This small molecule binds to this protein.
Small molecule (SMILES): Nc1nc2c(ncn2[C@@H]2O[C@H](CO[P](=O)(O)O[P](=O)(O)NP(=O)(O)O)[C@@H](O)[C@H]2O)c(=O)[nH]1

Sequence of chain 1.B:
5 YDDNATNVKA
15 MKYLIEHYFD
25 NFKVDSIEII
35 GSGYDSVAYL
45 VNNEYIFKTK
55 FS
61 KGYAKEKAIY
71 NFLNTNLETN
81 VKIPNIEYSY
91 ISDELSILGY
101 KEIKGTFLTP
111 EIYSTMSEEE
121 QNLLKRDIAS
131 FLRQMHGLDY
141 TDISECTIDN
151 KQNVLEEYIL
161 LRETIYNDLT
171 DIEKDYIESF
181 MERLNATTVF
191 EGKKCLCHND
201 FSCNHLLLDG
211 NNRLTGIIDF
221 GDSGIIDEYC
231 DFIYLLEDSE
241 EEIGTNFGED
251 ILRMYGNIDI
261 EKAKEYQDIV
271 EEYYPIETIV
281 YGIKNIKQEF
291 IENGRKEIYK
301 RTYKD

Binding-site contacts:
Ligand atom PB contacts residue MG1 of chain 1.K at 3.7 Å.
Ligand atom O2G contacts residue MG1 of chain 1.K at 2.0 Å.
Ligand atom N2 contacts residue ILE103 of chain 1.B at 3.2 Å (h-bond).
Ligand atom O2B contacts residue MG1 of chain 1.K at 3.6 Å.
Ligand atom N3B contacts residue MG1 of chain 1.K at 3.3 Å.
Ligand atom O2B contacts residue ASP219 of chain 1.B at 2.8 Å (salt-bridge).
Ligand atom O2G contacts residue ASP219 of chain 1.B at 3.0 Å (salt-bridge).
Ligand atom O2G contacts residue HIS205 of chain 1.B at 3.5 Å (h-bond).
Ligand atom O2A contacts residue LYS52 of chain 1.B at 2.9 Å (salt-bridge).
Ligand atom C4 contacts residue ILE50 of chain 1.B at 3.7 Å (hydrophobic).
Ligand atom O3A contacts residue MG1 of chain 1.K at 3.6 Å.
Ligand atom N3 contacts residue PHE107 of chain 1.B at 3.6 Å.
Ligand atom O1A contacts residue MG1 of chain 1.K at 2.0 Å.
Ligand atom O1A contacts residue HIS205 of chain 1.B at 3.4 Å (h-bond).
Ligand atom C2 contacts residue ILE103 of chain 1.B at 3.5 Å (hydrophobic).
Ligand atom O2B contacts residue LYS52 of chain 1.B at 3.1 Å (salt-bridge).
Ligand atom N7 contacts residue TYR100 of chain 1.B at 2.7 Å (h-bond).
Ligand atom O2A contacts residue ASP219 of chain 1.B at 3.2 Å.
Ligand atom C8 contacts residue TYR100 of chain 1.B at 3.4 Å (hydrophobic).
Ligand atom N1 contacts residue GLU102 of chain 1.B at 3.7 Å.
Ligand atom O2B contacts residue MG1 of chain 1.L at 2.2 Å.
Ligand atom PB contacts residue MG1 of chain 1.L at 3.6 Å.
Ligand atom O4' contacts residue ILE34 of chain 1.B at 3.7 Å.
Ligand atom O2G contacts residue MG1 of chain 1.L at 3.6 Å.
Ligand atom O6 contacts residue TYR100 of chain 1.B at 3.6 Å.
Ligand atom O3A contacts residue LYS52 of chain 1.B at 3.5 Å.
Ligand atom O1B contacts residue SER40 of chain 1.B at 2.7 Å (h-bond).
Ligand atom C8 contacts residue ILE218 of chain 1.B at 3.6 Å (hydrophobic).
Ligand atom O3G contacts residue MG1 of chain 1.L at 3.0 Å.
Ligand atom C6 contacts residue ILE103 of chain 1.B at 3.6 Å (hydrophobic).
Ligand atom C5 contacts residue ILE50 of chain 1.B at 3.7 Å (hydrophobic).
Ligand atom PA contacts residue MG1 of chain 1.K at 3.2 Å.
Ligand atom O6 contacts residue ILE103 of chain 1.B at 2.9 Å (h-bond).
Ligand atom PB contacts residue ASP219 of chain 1.B at 3.7 Å.
Ligand atom PG contacts residue MG1 of chain 1.K at 3.2 Å.
Ligand atom O6 contacts residue ILE218 of chain 1.B at 3.7 Å.
Ligand atom O1A contacts residue ASP219 of chain 1.B at 3.0 Å (salt-bridge).
Ligand atom N1 contacts residue ILE103 of chain 1.B at 2.8 Å (h-bond).
Ligand atom N7 contacts residue ILE50 of chain 1.B at 3.7 Å.
Ligand atom PA contacts residue ASP219 of chain 1.B at 3.6 Å.